Sequence of chain 1.A:
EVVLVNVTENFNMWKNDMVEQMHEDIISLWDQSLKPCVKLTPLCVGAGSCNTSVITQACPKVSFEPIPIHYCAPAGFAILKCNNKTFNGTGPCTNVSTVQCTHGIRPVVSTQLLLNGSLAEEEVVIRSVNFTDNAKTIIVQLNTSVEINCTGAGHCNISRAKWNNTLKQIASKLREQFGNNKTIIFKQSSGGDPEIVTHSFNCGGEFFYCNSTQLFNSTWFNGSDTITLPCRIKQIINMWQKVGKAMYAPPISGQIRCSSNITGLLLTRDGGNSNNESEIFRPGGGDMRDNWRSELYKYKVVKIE

Binding-site contacts:
Ligand atom O6 contacts residue THR136 of chain 1.A at 3.5 Å (h-bond).
Ligand atom O7 contacts residue ASN134 of chain 1.A at 3.2 Å (h-bond).
Ligand atom C6 contacts residue THR136 of chain 1.A at 3.7 Å.
Ligand atom C7 contacts residue ASN134 of chain 1.A at 3.1 Å.
Ligand atom C3 contacts residue ASN134 of chain 1.A at 3.7 Å.
Ligand atom C2 contacts residue ASN134 of chain 1.A at 2.5 Å.
Ligand atom O5 contacts residue ASP137 of chain 1.A at 3.7 Å.
Ligand atom C3 contacts residue ASP137 of chain 1.A at 4.4 Å.
Ligand atom C5 contacts residue ASN134 of chain 1.A at 3.7 Å.
Ligand atom O3 contacts residue ASP137 of chain 1.A at 3.1 Å (salt-bridge).
Ligand atom C6 contacts residue ASP137 of chain 1.A at 4.1 Å.
Ligand atom O6 contacts residue ASP137 of chain 1.A at 3.3 Å.
Ligand atom O5 contacts residue THR136 of chain 1.A at 3.6 Å.
Ligand atom C1 contacts residue ASN134 of chain 1.A at 1.4 Å.
Ligand atom N2 contacts residue ASN134 of chain 1.A at 3.2 Å (h-bond).
Ligand atom C4 contacts residue ASN134 of chain 1.A at 4.2 Å.
Ligand atom C5 contacts residue THR136 of chain 1.A at 4.0 Å.
Ligand atom C8 contacts residue ASN134 of chain 1.A at 3.8 Å.
Ligand atom O5 contacts residue ASN134 of chain 1.A at 2.4 Å (h-bond).
Ligand atom O3 contacts residue ASN134 of chain 1.A at 4.0 Å.
Ligand atom C6 contacts residue ASN134 of chain 1.A at 4.5 Å.

The protein below binds the small molecule below.
Small molecule (SMILES): CC(=O)N[C@@H]1[C@@H](O)[C@H](O)[C@@H](CO)O[C@H]1O